Binding-site contacts:
Ligand atom C3 contacts residue ASN21 of chain 2.E at 3.7 Å.
Ligand atom N2 contacts residue ASN21 of chain 2.E at 3.3 Å (h-bond).
Ligand atom C4 contacts residue ASN21 of chain 2.E at 3.8 Å.
Ligand atom O5 contacts residue ASN21 of chain 2.E at 2.5 Å (h-bond).
Ligand atom C1 contacts residue ASN21 of chain 2.E at 1.4 Å.
Ligand atom C7 contacts residue ASN21 of chain 2.E at 4.0 Å.
Ligand atom O6 contacts residue ASN21 of chain 2.E at 4.3 Å.
Ligand atom C2 contacts residue ASN21 of chain 2.E at 2.5 Å.
Ligand atom C6 contacts residue ASN21 of chain 2.E at 3.3 Å.
Ligand atom O7 contacts residue ASN21 of chain 2.E at 4.0 Å.
Ligand atom C5 contacts residue ASN21 of chain 2.E at 3.3 Å.

The small molecule below binds the protein below.
Small molecule (SMILES): CC(=O)N[C@@H]1[C@@H](O)[C@H](O)[C@@H](CO)O[C@H]1O

Sequence of chain 2.E:
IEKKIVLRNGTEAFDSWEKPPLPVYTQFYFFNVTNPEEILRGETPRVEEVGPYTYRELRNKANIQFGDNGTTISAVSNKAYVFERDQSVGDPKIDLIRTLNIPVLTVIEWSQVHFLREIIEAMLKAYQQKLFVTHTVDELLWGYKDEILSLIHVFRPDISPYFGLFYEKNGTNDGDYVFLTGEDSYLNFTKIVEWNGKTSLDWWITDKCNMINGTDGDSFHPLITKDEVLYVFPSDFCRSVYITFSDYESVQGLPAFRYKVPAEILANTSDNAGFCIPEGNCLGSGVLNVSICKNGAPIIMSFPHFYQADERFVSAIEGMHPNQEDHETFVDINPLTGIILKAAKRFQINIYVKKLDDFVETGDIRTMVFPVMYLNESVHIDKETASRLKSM